Sequence of chain 1.F:
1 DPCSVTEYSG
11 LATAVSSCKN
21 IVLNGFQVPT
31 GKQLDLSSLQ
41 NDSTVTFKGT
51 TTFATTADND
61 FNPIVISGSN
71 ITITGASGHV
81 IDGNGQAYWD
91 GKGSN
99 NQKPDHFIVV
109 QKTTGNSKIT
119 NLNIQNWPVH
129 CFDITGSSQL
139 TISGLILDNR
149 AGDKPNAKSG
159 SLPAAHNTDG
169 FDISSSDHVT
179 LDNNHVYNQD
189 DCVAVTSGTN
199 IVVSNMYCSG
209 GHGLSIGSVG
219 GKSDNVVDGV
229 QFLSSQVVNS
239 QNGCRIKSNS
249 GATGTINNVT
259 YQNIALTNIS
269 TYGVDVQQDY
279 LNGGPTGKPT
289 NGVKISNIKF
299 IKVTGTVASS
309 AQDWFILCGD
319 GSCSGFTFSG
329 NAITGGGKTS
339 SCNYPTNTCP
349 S

Binding-site contacts:
Ligand atom O5 contacts residue ASN41 of chain 1.F at 2.2 Å (h-bond).
Ligand atom C1 contacts residue ASN41 of chain 1.F at 1.4 Å.
Ligand atom C3 contacts residue ASN41 of chain 1.F at 3.8 Å.
Ligand atom N2 contacts residue ASN41 of chain 1.F at 3.1 Å (h-bond).
Ligand atom C7 contacts residue ASN41 of chain 1.F at 3.4 Å.
Ligand atom O7 contacts residue ASN41 of chain 1.F at 3.3 Å (h-bond).
Ligand atom C4 contacts residue ASN41 of chain 1.F at 4.2 Å.
Ligand atom C2 contacts residue ASN41 of chain 1.F at 2.5 Å.
Ligand atom C6 contacts residue SER69 of chain 1.F at 4.3 Å.
Ligand atom C5 contacts residue ASN41 of chain 1.F at 3.6 Å.
Ligand atom O5 contacts residue SER69 of chain 1.F at 4.5 Å.

This small molecule binds to this protein.
Small molecule (SMILES): CC(=O)N[C@H]1[C@H](O[C@H]2[C@H](O)[C@@H](NC(C)=O)CO[C@@H]2CO)O[C@H](CO)[C@@H](O)[C@@H]1O